Sequence of chain 2.A:
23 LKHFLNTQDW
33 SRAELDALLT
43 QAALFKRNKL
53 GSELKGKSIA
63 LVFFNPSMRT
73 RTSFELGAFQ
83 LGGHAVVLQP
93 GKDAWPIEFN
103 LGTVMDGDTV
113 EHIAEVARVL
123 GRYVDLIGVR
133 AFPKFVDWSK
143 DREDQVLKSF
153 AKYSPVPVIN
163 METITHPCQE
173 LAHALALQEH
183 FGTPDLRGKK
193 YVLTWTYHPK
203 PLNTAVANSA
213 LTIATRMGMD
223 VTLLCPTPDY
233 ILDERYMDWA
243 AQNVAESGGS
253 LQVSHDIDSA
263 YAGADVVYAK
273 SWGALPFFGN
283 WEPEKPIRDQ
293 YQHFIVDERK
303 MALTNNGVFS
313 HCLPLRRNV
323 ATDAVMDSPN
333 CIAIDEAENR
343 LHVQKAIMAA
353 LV

Sequence of chain 3.A:
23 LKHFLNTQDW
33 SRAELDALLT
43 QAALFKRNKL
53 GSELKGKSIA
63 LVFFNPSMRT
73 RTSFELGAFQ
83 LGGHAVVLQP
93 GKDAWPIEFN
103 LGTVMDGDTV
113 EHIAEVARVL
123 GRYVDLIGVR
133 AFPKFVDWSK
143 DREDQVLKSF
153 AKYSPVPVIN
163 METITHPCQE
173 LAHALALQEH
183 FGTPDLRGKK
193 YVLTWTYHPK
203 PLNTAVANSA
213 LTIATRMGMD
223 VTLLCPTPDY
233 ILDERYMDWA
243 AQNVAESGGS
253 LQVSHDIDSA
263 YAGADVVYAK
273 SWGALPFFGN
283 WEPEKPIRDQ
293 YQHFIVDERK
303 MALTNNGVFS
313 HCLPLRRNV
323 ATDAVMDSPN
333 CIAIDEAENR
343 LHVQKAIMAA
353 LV

A protein and the small-molecule ligand that binds it are described below.
Small molecule (SMILES): CCC[C@H](NC(=O)CCC(=O)O)C(=O)O

Binding-site contacts:
Ligand atom OD1 contacts residue LEU204 of chain 2.A at 3.9 Å.
Ligand atom C4 contacts residue HIS200 of chain 2.A at 3.4 Å.
Ligand atom C3 contacts residue TRP97 of chain 3.A at 4.0 Å (hydrophobic).
Ligand atom OXT contacts residue KCX322 of chain 2.A at 4.2 Å.
Ligand atom C4 contacts residue VAL112 of chain 3.A at 3.5 Å (hydrophobic).
Ligand atom CB contacts residue GLU164 of chain 2.A at 3.5 Å.
Ligand atom CB contacts residue PHE134 of chain 2.A at 3.7 Å (hydrophobic).
Ligand atom C1 contacts residue TRP97 of chain 3.A at 3.8 Å (hydrophobic).
Ligand atom C contacts residue LYS272 of chain 2.A at 3.2 Å.
Ligand atom C contacts residue GLU164 of chain 2.A at 3.7 Å.
Ligand atom CA contacts residue PHE134 of chain 2.A at 3.9 Å (hydrophobic).
Ligand atom CD contacts residue CP1 of chain 2.C at 3.3 Å.
Ligand atom C2 contacts residue LEU204 of chain 2.A at 3.7 Å (hydrophobic).
Ligand atom CG contacts residue CYS314 of chain 2.A at 3.9 Å (hydrophobic).
Ligand atom C3 contacts residue LEU204 of chain 2.A at 4.1 Å (hydrophobic).
Ligand atom O contacts residue LYS272 of chain 2.A at 3.5 Å (salt-bridge).
Ligand atom OD2 contacts residue VAL112 of chain 3.A at 3.4 Å.
Ligand atom OD1 contacts residue ARG318 of chain 2.A at 2.9 Å (salt-bridge).
Ligand atom O contacts residue ASN205 of chain 2.A at 3.6 Å.
Ligand atom OD1 contacts residue VAL112 of chain 3.A at 3.9 Å.
Ligand atom OD2 contacts residue HIS200 of chain 2.A at 3.9 Å.
Ligand atom CD contacts residue HIS168 of chain 2.A at 4.0 Å.
Ligand atom CA contacts residue GLU164 of chain 2.A at 4.1 Å.
Ligand atom OD2 contacts residue ARG318 of chain 2.A at 3.0 Å (salt-bridge).
Ligand atom CG contacts residue LEU315 of chain 2.A at 3.9 Å (hydrophobic).
Ligand atom OD1 contacts residue HIS200 of chain 2.A at 2.5 Å (h-bond).
Ligand atom O contacts residue GLU164 of chain 2.A at 2.7 Å (salt-bridge).
Ligand atom OXT contacts residue ASN205 of chain 2.A at 3.6 Å (h-bond).
Ligand atom O1 contacts residue TRP97 of chain 3.A at 3.1 Å.
Ligand atom OXT contacts residue LEU204 of chain 2.A at 3.5 Å.
Ligand atom CD contacts residue LEU315 of chain 2.A at 3.5 Å (hydrophobic).
Ligand atom C4 contacts residue ARG318 of chain 2.A at 3.4 Å.
Ligand atom CD contacts residue CYS314 of chain 2.A at 3.8 Å (hydrophobic).
Ligand atom O1 contacts residue PHE134 of chain 2.A at 3.7 Å.
Ligand atom C contacts residue ASN205 of chain 2.A at 3.8 Å.
Ligand atom CG contacts residue GLU164 of chain 2.A at 4.2 Å.
Ligand atom CD contacts residue GLU164 of chain 2.A at 3.7 Å.
Ligand atom OXT contacts residue LYS272 of chain 2.A at 2.7 Å (salt-bridge).
Ligand atom C4 contacts residue LEU204 of chain 2.A at 4.2 Å (hydrophobic).
Ligand atom C3 contacts residue VAL112 of chain 3.A at 3.9 Å (hydrophobic).